Binding-site contacts:
Ligand atom C36 contacts residue PRO146 of chain 1.A at 3.8 Å (hydrophobic).
Ligand atom N3 contacts residue TYR276 of chain 1.A at 3.4 Å.
Ligand atom P18 contacts residue SER274 of chain 1.A at 3.7 Å.
Ligand atom N35 contacts residue PRO146 of chain 1.A at 3.8 Å.
Ligand atom N1 contacts residue ARG216 of chain 1.A at 3.1 Å (salt-bridge).
Ligand atom N35 contacts residue ARG216 of chain 1.A at 3.3 Å (salt-bridge).
Ligand atom C34 contacts residue PRO146 of chain 1.A at 3.8 Å (hydrophobic).
Ligand atom O19 contacts residue SER274 of chain 1.A at 2.5 Å (h-bond).
Ligand atom N42 contacts residue ASP159 of chain 1.A at 3.7 Å.
Ligand atom C32 contacts residue SER145 of chain 1.A at 3.5 Å.
Ligand atom C16 contacts residue SER274 of chain 1.A at 3.8 Å.
Ligand atom O31 contacts residue SER145 of chain 1.A at 3.0 Å.
Ligand atom C2 contacts residue TYR276 of chain 1.A at 3.5 Å (hydrophobic).
Ligand atom C40 contacts residue ASP159 of chain 1.A at 3.8 Å.
Ligand atom O2' contacts residue LEU330 of chain 1.A at 3.9 Å.
Ligand atom N3 contacts residue ARG216 of chain 1.A at 3.9 Å.
Ligand atom N7 contacts residue TYR276 of chain 1.A at 3.9 Å.
Ligand atom C8 contacts residue TYR276 of chain 1.A at 3.6 Å (hydrophobic).
Ligand atom C2 contacts residue ARG216 of chain 1.A at 3.3 Å.
Ligand atom N01 contacts residue SER220 of chain 1.A at 3.3 Å (h-bond).
Ligand atom O29 contacts residue LYS202 of chain 1.A at 3.2 Å.
Ligand atom C5 contacts residue TYR276 of chain 1.A at 3.8 Å (hydrophobic).
Ligand atom N42 contacts residue SER145 of chain 1.A at 3.9 Å.
Ligand atom C1' contacts residue TYR276 of chain 1.A at 3.5 Å (hydrophobic).
Ligand atom N33 contacts residue SER145 of chain 1.A at 3.6 Å.
Ligand atom C36 contacts residue SER145 of chain 1.A at 3.8 Å.
Ligand atom O44 contacts residue SER274 of chain 1.A at 3.8 Å.
Ligand atom O43 contacts residue ARG216 of chain 1.A at 3.1 Å (salt-bridge).
Ligand atom N1 contacts residue TYR276 of chain 1.A at 3.8 Å.
Ligand atom N9 contacts residue TYR276 of chain 1.A at 3.4 Å.
Ligand atom O30 contacts residue LEU335 of chain 1.A at 3.7 Å.
Ligand atom O4' contacts residue TYR276 of chain 1.A at 3.6 Å.
Ligand atom N33 contacts residue PRO146 of chain 1.A at 3.9 Å.
Ligand atom O30 contacts residue LYS202 of chain 1.A at 3.9 Å.
Ligand atom N41 contacts residue ASP159 of chain 1.A at 2.9 Å (salt-bridge).
Ligand atom C4 contacts residue TYR276 of chain 1.A at 3.5 Å (hydrophobic).
Ligand atom O23 contacts residue ARG142 of chain 1.A at 3.5 Å.
Ligand atom C37 contacts residue PRO146 of chain 1.A at 3.8 Å (hydrophobic).
Ligand atom C6 contacts residue ARG216 of chain 1.A at 3.5 Å.
Ligand atom N41 contacts residue ASP67 of chain 1.A at 3.2 Å (salt-bridge).

This protein binds this small molecule.
Small molecule (SMILES): Nc1nc(=O)c2ncn([C@@H]3O[C@@H]4COP(=O)(O)O[C@H]5[C@@H](O)[C@H](n6cnc7c(N)ncnc76)O[C@@H]5COP(=O)(O)O[C@@H]3[C@@H]4O)c2[nH]1

Sequence of chain 1.A:
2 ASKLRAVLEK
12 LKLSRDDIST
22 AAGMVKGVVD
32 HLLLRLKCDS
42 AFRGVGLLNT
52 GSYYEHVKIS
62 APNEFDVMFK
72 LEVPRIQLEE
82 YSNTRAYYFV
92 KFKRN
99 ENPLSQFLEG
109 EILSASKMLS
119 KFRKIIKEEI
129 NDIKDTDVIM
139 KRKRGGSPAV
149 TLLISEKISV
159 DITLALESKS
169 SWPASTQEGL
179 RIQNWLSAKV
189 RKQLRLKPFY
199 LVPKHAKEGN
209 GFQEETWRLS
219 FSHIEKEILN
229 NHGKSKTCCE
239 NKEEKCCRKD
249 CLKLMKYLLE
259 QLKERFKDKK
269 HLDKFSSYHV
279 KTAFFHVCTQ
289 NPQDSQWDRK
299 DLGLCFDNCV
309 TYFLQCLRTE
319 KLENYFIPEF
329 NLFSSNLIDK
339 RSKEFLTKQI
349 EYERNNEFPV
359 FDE